Sequence of chain 17.C:
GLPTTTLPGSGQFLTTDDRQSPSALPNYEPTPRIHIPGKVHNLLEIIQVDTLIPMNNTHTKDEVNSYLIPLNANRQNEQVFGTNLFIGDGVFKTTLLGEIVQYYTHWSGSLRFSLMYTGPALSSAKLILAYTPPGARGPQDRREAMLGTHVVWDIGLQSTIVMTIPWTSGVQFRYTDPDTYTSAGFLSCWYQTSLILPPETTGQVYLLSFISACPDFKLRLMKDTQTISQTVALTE

Sequence of chain 17.A:
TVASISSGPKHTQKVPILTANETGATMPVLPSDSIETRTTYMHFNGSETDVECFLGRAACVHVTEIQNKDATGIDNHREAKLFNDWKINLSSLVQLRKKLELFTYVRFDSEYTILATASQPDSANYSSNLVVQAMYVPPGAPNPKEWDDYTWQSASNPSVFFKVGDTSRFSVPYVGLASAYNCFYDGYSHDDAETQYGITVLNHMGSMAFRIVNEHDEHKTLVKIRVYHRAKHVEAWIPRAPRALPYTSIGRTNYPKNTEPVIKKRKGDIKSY

Binding-site contacts:
Ligand atom C5B contacts residue TYR197 of chain 17.A at 3.7 Å (hydrophobic).
Ligand atom C31 contacts residue VAL176 of chain 17.A at 3.3 Å (hydrophobic).
Ligand atom C6C contacts residue MET221 of chain 17.A at 3.7 Å (hydrophobic).
Ligand atom CM1 contacts residue SER107 of chain 17.A at 3.9 Å.
Ligand atom C3B contacts residue MET221 of chain 17.A at 3.8 Å (hydrophobic).
Ligand atom O1 contacts residue VAL188 of chain 17.A at 3.8 Å.
Ligand atom C5 contacts residue TYR152 of chain 17.A at 3.8 Å (hydrophobic).
Ligand atom C31 contacts residue PRO174 of chain 17.A at 3.4 Å (hydrophobic).
Ligand atom C5C contacts residue TYR128 of chain 17.A at 3.5 Å (hydrophobic).
Ligand atom N2 contacts residue ALA24 of chain 17.C at 3.4 Å.
Ligand atom C6B contacts residue LEU106 of chain 17.A at 3.9 Å (hydrophobic).
Ligand atom C3C contacts residue VAL188 of chain 17.A at 3.3 Å (hydrophobic).
Ligand atom O1B contacts residue MET221 of chain 17.A at 3.4 Å.
Ligand atom C7C contacts residue TYR128 of chain 17.A at 3.6 Å (hydrophobic).
Ligand atom C31 contacts residue ALA150 of chain 17.A at 3.5 Å (hydrophobic).
Ligand atom O1B contacts residue TYR128 of chain 17.A at 3.9 Å.
Ligand atom C3 contacts residue PHE186 of chain 17.A at 3.8 Å (hydrophobic).
Ligand atom C4B contacts residue LEU106 of chain 17.A at 3.7 Å (hydrophobic).
Ligand atom N2 contacts residue PHE186 of chain 17.A at 3.7 Å.
Ligand atom C3C contacts residue TYR128 of chain 17.A at 3.9 Å (hydrophobic).
Ligand atom N3A contacts residue ASN219 of chain 17.A at 3.0 Å (h-bond).
Ligand atom C4 contacts residue PHE186 of chain 17.A at 3.6 Å (hydrophobic).
Ligand atom C4A contacts residue ASN219 of chain 17.A at 3.5 Å.
Ligand atom O1 contacts residue TYR152 of chain 17.A at 3.9 Å.
Ligand atom C1B contacts residue MET221 of chain 17.A at 3.8 Å (hydrophobic).
Ligand atom C5B contacts residue LEU106 of chain 17.A at 3.5 Å (hydrophobic).
Ligand atom C5C contacts residue ILE104 of chain 17.A at 3.8 Å (hydrophobic).
Ligand atom C6C contacts residue VAL191 of chain 17.A at 3.2 Å (hydrophobic).
Ligand atom C3 contacts residue PRO174 of chain 17.A at 3.8 Å (hydrophobic).
Ligand atom C31 contacts residue SER175 of chain 17.A at 3.6 Å.
Ligand atom C5 contacts residue PHE186 of chain 17.A at 3.5 Å (hydrophobic).
Ligand atom C4 contacts residue MET224 of chain 17.A at 3.8 Å (hydrophobic).
Ligand atom O1 contacts residue PHE186 of chain 17.A at 3.5 Å.
Ligand atom C7C contacts residue TYR197 of chain 17.A at 3.8 Å (hydrophobic).
Ligand atom O1 contacts residue ALA24 of chain 17.C at 3.6 Å.
Ligand atom C4C contacts residue TYR152 of chain 17.A at 3.8 Å (hydrophobic).
Ligand atom C2C contacts residue VAL188 of chain 17.A at 3.2 Å (hydrophobic).
Ligand atom C4 contacts residue TYR152 of chain 17.A at 3.9 Å (hydrophobic).
Ligand atom C2B contacts residue MET221 of chain 17.A at 3.5 Å (hydrophobic).
Ligand atom C6B contacts residue TYR197 of chain 17.A at 3.6 Å (hydrophobic).

This small molecule binds to this protein.
Small molecule (SMILES): Cc1cc(CCCCCCCOc2ccc(C3=N[C@@H](C)CO3)cc2)on1